A protein and the small-molecule ligand that binds it are described below.
Small molecule (SMILES): CC(=O)N[C@H]1[C@H](O[C@H]2[C@H](O)[C@@H](NC(C)=O)CO[C@@H]2CO)O[C@H](CO)[C@@H](O)[C@@H]1O

Sequence of chain 1.A:
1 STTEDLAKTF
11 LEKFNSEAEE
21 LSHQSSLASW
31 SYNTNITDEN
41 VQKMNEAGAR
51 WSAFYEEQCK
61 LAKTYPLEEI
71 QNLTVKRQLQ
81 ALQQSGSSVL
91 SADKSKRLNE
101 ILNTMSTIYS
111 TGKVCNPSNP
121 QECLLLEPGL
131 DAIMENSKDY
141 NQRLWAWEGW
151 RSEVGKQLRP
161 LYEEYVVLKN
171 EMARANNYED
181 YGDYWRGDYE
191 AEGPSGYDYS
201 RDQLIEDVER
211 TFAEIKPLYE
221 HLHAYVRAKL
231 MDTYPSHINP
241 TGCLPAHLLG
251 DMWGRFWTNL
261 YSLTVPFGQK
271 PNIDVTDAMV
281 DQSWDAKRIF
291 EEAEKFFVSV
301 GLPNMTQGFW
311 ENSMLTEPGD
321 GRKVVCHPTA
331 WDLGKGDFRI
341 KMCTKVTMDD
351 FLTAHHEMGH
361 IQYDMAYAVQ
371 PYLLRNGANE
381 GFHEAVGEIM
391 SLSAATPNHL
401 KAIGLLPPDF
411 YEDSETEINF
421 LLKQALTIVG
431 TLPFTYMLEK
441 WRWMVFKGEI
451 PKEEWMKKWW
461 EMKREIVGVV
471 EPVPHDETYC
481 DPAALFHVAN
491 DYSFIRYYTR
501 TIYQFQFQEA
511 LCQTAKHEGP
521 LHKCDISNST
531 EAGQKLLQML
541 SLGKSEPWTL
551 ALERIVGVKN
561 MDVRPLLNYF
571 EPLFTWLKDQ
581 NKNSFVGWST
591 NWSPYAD

Binding-site contacts:
Ligand atom O5 contacts residue ASN35 of chain 1.A at 2.4 Å (h-bond).
Ligand atom C6 contacts residue THR37 of chain 1.A at 3.6 Å.
Ligand atom C3 contacts residue ASN35 of chain 1.A at 3.8 Å.
Ligand atom C1 contacts residue ASN35 of chain 1.A at 1.4 Å.
Ligand atom C2 contacts residue ASN35 of chain 1.A at 2.5 Å.
Ligand atom O6 contacts residue THR37 of chain 1.A at 4.2 Å.
Ligand atom C1 contacts residue ASN40 of chain 1.A at 3.8 Å.
Ligand atom C5 contacts residue ASN35 of chain 1.A at 3.7 Å.
Ligand atom N2 contacts residue ARG322 of chain 1.A at 4.4 Å.
Ligand atom O6 contacts residue GLU39 of chain 1.A at 3.8 Å.
Ligand atom C4 contacts residue ASN35 of chain 1.A at 4.2 Å.
Ligand atom C8 contacts residue ARG322 of chain 1.A at 3.5 Å.
Ligand atom C5 contacts residue THR37 of chain 1.A at 4.0 Å.
Ligand atom C6 contacts residue ASN40 of chain 1.A at 4.1 Å.
Ligand atom C8 contacts residue GLU39 of chain 1.A at 3.4 Å.
Ligand atom O6 contacts residue ASN40 of chain 1.A at 3.0 Å (h-bond).
Ligand atom C7 contacts residue ASN35 of chain 1.A at 3.4 Å.
Ligand atom O7 contacts residue ASN35 of chain 1.A at 3.4 Å (h-bond).
Ligand atom N2 contacts residue ASN35 of chain 1.A at 3.0 Å (h-bond).
Ligand atom C1 contacts residue THR37 of chain 1.A at 4.2 Å.
Ligand atom C7 contacts residue ARG322 of chain 1.A at 4.0 Å.
Ligand atom C6 contacts residue GLU39 of chain 1.A at 4.0 Å.
Ligand atom O5 contacts residue THR37 of chain 1.A at 3.6 Å (h-bond).
Ligand atom O7 contacts residue ARG322 of chain 1.A at 4.1 Å.
Ligand atom O5 contacts residue ASN40 of chain 1.A at 3.0 Å (h-bond).
Ligand atom N2 contacts residue GLU39 of chain 1.A at 4.3 Å.
Ligand atom C5 contacts residue ASN40 of chain 1.A at 4.2 Å.